Sequence of chain 49.A:
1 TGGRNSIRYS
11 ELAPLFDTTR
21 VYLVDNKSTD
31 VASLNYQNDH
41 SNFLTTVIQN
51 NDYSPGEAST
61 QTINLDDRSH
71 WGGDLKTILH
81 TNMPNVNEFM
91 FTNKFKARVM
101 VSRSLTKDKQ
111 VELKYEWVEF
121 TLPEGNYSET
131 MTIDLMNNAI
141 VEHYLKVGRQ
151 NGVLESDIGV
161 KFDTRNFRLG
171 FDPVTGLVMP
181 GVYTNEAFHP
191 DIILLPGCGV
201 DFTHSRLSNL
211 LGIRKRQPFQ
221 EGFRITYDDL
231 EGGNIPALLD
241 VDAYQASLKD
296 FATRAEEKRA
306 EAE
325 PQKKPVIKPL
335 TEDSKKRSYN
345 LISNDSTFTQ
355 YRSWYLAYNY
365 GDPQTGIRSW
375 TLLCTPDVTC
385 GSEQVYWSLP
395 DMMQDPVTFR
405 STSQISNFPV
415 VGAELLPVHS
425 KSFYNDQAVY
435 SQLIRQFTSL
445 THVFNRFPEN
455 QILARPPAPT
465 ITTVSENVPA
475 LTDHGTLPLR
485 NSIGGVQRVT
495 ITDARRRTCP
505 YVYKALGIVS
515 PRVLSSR

The small molecule below binds the protein below.
Small molecule (SMILES): CCCCCCCCCCCC[N+](C)(C)CCCS(=O)(=O)O

Binding-site contacts:
Ligand atom S1 contacts residue ARG224 of chain 49.A at 4.0 Å.
Ligand atom C3 contacts residue ASP229 of chain 49.A at 4.4 Å.
Ligand atom O1S contacts residue LYS215 of chain 49.A at 3.9 Å.
Ligand atom C1 contacts residue ARG224 of chain 49.A at 4.1 Å.
Ligand atom C2 contacts residue TRP374 of chain 49.A at 4.0 Å (hydrophobic).
Ligand atom N1 contacts residue TRP374 of chain 49.A at 3.5 Å.
Ligand atom C2 contacts residue ARG224 of chain 49.A at 4.0 Å.
Ligand atom S1 contacts residue LYS215 of chain 49.A at 4.1 Å.
Ligand atom S1 contacts residue TRP374 of chain 49.A at 4.4 Å.
Ligand atom S1 contacts residue GLY222 of chain 49.A at 3.8 Å.
Ligand atom O1S contacts residue PHE223 of chain 49.A at 3.2 Å.
Ligand atom O2S contacts residue LYS215 of chain 49.A at 3.1 Å (salt-bridge).
Ligand atom O1S contacts residue GLY222 of chain 49.A at 3.0 Å (h-bond).
Ligand atom C3 contacts residue TRP374 of chain 49.A at 4.0 Å (hydrophobic).
Ligand atom O3S contacts residue ARG224 of chain 49.A at 3.8 Å.
Ligand atom O2S contacts residue GLY222 of chain 49.A at 3.4 Å (h-bond).
Ligand atom O1S contacts residue ARG224 of chain 49.A at 2.9 Å (salt-bridge).
Ligand atom C1 contacts residue TRP374 of chain 49.A at 3.3 Å (hydrophobic).
Ligand atom O1S contacts residue TRP374 of chain 49.A at 4.0 Å.